Binding-site contacts:
Ligand atom CA contacts residue SER88 of chain 4.B at 3.9 Å.
Ligand atom C contacts residue GLN85 of chain 4.B at 4.4 Å.
Ligand atom C contacts residue SER88 of chain 4.B at 4.3 Å.
Ligand atom OXT contacts residue SER88 of chain 4.B at 3.8 Å.
Ligand atom CA contacts residue GLN85 of chain 4.B at 3.9 Å.
Ligand atom O contacts residue GLN85 of chain 4.B at 4.4 Å.
Ligand atom O contacts residue ILE68 of chain 1.B at 4.5 Å.

Sequence of chain 4.B:
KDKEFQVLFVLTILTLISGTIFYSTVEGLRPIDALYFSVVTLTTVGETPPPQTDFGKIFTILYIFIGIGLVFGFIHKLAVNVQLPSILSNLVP

A small-molecule ligand and the protein it binds are described below.
Small molecule (SMILES): NCC(=O)O

Sequence of chain 1.B:
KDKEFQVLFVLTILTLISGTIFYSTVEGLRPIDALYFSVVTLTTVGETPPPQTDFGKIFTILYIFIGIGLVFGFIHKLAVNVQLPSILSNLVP